Binding-site contacts:
Ligand atom O2 contacts residue LEU296 of chain 4.A at 3.5 Å.
Ligand atom C3 contacts residue GLY312 of chain 4.A at 3.4 Å.
Ligand atom O3 contacts residue ASN249 of chain 4.A at 3.1 Å.
Ligand atom O5 contacts residue GLY374 of chain 4.A at 3.3 Å.
Ligand atom O3 contacts residue ASP250 of chain 4.A at 3.1 Å (salt-bridge).
Ligand atom C3 contacts residue ASP250 of chain 4.A at 3.7 Å.
Ligand atom O2 contacts residue GLY312 of chain 4.A at 3.1 Å.
Ligand atom O6 contacts residue ASP250 of chain 4.A at 2.5 Å (salt-bridge).
Ligand atom O5 contacts residue GLN375 of chain 4.A at 3.7 Å.
Ligand atom O3 contacts residue ARG287 of chain 4.A at 3.7 Å.
Ligand atom O4 contacts residue ARG247 of chain 4.A at 3.5 Å (salt-bridge).
Ligand atom C8 contacts residue ARG140 of chain 2.A at 3.5 Å.
Ligand atom O3 contacts residue ARG283 of chain 4.A at 2.9 Å (salt-bridge).
Ligand atom O5 contacts residue ASN120 of chain 2.A at 2.4 Å (h-bond).
Ligand atom C6 contacts residue ILE285 of chain 4.A at 3.7 Å (hydrophobic).
Ligand atom O3 contacts residue GLY312 of chain 4.A at 3.0 Å (h-bond).
Ligand atom C3 contacts residue GLU294 of chain 4.A at 3.3 Å.
Ligand atom O6 contacts residue GLN375 of chain 4.A at 3.1 Å.
Ligand atom C7 contacts residue ARG140 of chain 2.A at 3.6 Å.
Ligand atom C2 contacts residue ASN120 of chain 2.A at 2.4 Å.
Ligand atom C8 contacts residue PHE372 of chain 4.A at 3.4 Å (hydrophobic).
Ligand atom C7 contacts residue ASN120 of chain 2.A at 3.2 Å.
Ligand atom O4 contacts residue GLU294 of chain 4.A at 3.0 Å (salt-bridge).
Ligand atom O3 contacts residue GLN311 of chain 4.A at 3.4 Å.
Ligand atom O4 contacts residue ARG287 of chain 4.A at 3.4 Å.
Ligand atom C8 contacts residue ASN119 of chain 2.A at 3.1 Å.
Ligand atom N2 contacts residue ASN120 of chain 2.A at 2.8 Å (h-bond).
Ligand atom O6 contacts residue ILE285 of chain 4.A at 3.2 Å (h-bond).
Ligand atom O3 contacts residue LEU296 of chain 4.A at 3.7 Å.
Ligand atom O4 contacts residue GLY312 of chain 4.A at 3.7 Å.
Ligand atom C6 contacts residue LEU373 of chain 4.A at 3.6 Å (hydrophobic).
Ligand atom O5 contacts residue ARG283 of chain 4.A at 3.6 Å.
Ligand atom O7 contacts residue ARG140 of chain 2.A at 3.0 Å (salt-bridge).
Ligand atom C1 contacts residue ASN120 of chain 2.A at 1.5 Å.
Ligand atom C6 contacts residue ASP250 of chain 4.A at 3.5 Å.
Ligand atom C4 contacts residue GLU294 of chain 4.A at 3.6 Å.
Ligand atom C5 contacts residue ASN120 of chain 2.A at 3.7 Å.
Ligand atom O5 contacts residue ASP250 of chain 4.A at 3.6 Å (salt-bridge).
Ligand atom O3 contacts residue GLU294 of chain 4.A at 2.7 Å (salt-bridge).
Ligand atom O7 contacts residue ASN120 of chain 2.A at 3.4 Å (h-bond).

Sequence of chain 4.A:
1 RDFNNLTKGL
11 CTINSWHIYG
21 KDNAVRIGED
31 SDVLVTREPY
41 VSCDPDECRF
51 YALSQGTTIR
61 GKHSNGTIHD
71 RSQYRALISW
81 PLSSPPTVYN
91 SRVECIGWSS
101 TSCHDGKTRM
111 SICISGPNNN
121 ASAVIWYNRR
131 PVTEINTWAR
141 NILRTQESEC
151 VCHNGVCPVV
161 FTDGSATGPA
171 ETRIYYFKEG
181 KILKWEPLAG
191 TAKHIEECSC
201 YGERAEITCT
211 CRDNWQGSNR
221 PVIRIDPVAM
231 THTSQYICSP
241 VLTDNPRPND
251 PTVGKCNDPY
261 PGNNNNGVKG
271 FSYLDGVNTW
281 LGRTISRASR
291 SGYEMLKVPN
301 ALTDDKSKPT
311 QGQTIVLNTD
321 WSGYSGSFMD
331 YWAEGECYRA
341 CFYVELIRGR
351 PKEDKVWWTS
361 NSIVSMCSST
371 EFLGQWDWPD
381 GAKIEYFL

Sequence of chain 2.A:
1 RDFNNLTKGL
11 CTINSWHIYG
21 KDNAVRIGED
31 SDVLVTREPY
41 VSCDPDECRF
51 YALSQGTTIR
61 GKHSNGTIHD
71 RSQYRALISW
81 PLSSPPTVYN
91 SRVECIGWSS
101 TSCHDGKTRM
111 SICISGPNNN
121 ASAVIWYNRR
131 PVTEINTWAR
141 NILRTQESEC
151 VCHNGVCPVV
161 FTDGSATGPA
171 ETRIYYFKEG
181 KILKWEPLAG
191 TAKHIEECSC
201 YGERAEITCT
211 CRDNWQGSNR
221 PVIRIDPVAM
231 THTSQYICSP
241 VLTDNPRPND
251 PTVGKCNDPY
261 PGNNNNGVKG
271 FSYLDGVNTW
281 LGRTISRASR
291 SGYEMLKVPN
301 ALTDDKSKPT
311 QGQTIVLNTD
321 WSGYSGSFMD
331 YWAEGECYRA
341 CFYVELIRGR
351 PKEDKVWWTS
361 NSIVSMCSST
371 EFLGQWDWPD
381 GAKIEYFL

This protein binds this small molecule.
Small molecule (SMILES): CC(=O)N[C@H]1[C@H](O[C@H]2[C@H](O)[C@@H](NC(C)=O)CO[C@@H]2CO)O[C@H](CO)[C@@H](O[C@@H]2O[C@H](CO[C@H]3O[C@H](CO)[C@@H](O)[C@H](O)[C@@H]3O)[C@@H](O)[C@H](O[C@H]3O[C@H](CO)[C@@H](O)[C@H](O)[C@@H]3O[C@H]3O[C@H](CO)[C@@H](O)[C@H](O)[C@@H]3O[C@H]3O[C@H](CO)[C@@H](O)[C@H](O)[C@@H]3O)[C@@H]2O)[C@@H]1O